Sequence of chain 1.C:
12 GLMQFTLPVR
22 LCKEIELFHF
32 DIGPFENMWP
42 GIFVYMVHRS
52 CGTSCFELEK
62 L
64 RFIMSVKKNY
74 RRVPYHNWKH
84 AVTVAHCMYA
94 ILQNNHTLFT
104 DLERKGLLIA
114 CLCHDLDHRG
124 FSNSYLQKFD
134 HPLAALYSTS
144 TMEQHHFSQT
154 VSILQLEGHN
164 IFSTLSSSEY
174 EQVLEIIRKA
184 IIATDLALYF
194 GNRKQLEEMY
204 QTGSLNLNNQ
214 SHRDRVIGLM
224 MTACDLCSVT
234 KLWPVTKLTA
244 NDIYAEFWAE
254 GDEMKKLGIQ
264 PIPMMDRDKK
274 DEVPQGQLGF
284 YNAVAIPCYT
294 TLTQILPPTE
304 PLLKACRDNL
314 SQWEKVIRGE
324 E

This protein binds this small molecule.
Small molecule (SMILES): CCOc1cc(F)ccc1-c1nc(CCOc2ccc(C[C@H](OC)C(=O)O)c3ccccc23)c(C)o1

Binding-site contacts:
Ligand atom C27 contacts residue GLY282 of chain 1.C at 3.6 Å.
Ligand atom O19 contacts residue PHE283 of chain 1.C at 3.7 Å.
Ligand atom C11 contacts residue PHE283 of chain 1.C at 3.6 Å (hydrophobic).
Ligand atom O15 contacts residue PHE250 of chain 1.C at 4.0 Å.
Ligand atom F7 contacts residue LEU229 of chain 1.C at 3.6 Å.
Ligand atom C13 contacts residue PHE250 of chain 1.C at 3.6 Å (hydrophobic).
Ligand atom O15 contacts residue GLN280 of chain 1.C at 3.5 Å (h-bond).
Ligand atom C1 contacts residue VAL232 of chain 1.C at 3.9 Å (hydrophobic).
Ligand atom C28 contacts residue GLY282 of chain 1.C at 3.7 Å.
Ligand atom C5 contacts residue PHE283 of chain 1.C at 3.9 Å (hydrophobic).
Ligand atom C6 contacts residue PHE283 of chain 1.C at 3.8 Å (hydrophobic).
Ligand atom C3 contacts residue PHE283 of chain 1.C at 3.6 Å (hydrophobic).
Ligand atom C27 contacts residue PHE283 of chain 1.C at 3.5 Å (hydrophobic).
Ligand atom F7 contacts residue SER231 of chain 1.C at 2.5 Å.
Ligand atom N12 contacts residue PHE250 of chain 1.C at 3.6 Å.
Ligand atom C1 contacts residue ILE246 of chain 1.C at 3.5 Å (hydrophobic).
Ligand atom C17 contacts residue PHE250 of chain 1.C at 3.9 Å (hydrophobic).
Ligand atom F7 contacts residue ILE246 of chain 1.C at 3.7 Å.
Ligand atom F7 contacts residue VAL232 of chain 1.C at 3.6 Å.
Ligand atom C14 contacts residue MET267 of chain 1.C at 3.8 Å (hydrophobic).
Ligand atom C4 contacts residue PHE283 of chain 1.C at 3.5 Å (hydrophobic).
Ligand atom C20 contacts residue PHE283 of chain 1.C at 3.9 Å (hydrophobic).
Ligand atom C17 contacts residue MET267 of chain 1.C at 3.5 Å (hydrophobic).
Ligand atom C6 contacts residue ILE246 of chain 1.C at 3.6 Å (hydrophobic).
Ligand atom C14 contacts residue PHE283 of chain 1.C at 3.7 Å (hydrophobic).
Ligand atom C13 contacts residue MET267 of chain 1.C at 3.9 Å (hydrophobic).
Ligand atom C27 contacts residue GLY279 of chain 1.C at 3.7 Å.
Ligand atom C28 contacts residue ALA286 of chain 1.C at 3.9 Å (hydrophobic).
Ligand atom O15 contacts residue PHE283 of chain 1.C at 3.7 Å.
Ligand atom C9 contacts residue PHE250 of chain 1.C at 3.9 Å (hydrophobic).
Ligand atom C26 contacts residue GLY282 of chain 1.C at 3.3 Å.
Ligand atom C2 contacts residue ILE246 of chain 1.C at 3.8 Å (hydrophobic).
Ligand atom C23 contacts residue PHE193 of chain 1.C at 3.7 Å (hydrophobic).
Ligand atom C13 contacts residue PHE283 of chain 1.C at 3.9 Å (hydrophobic).
Ligand atom C1 contacts residue SER231 of chain 1.C at 3.6 Å.
Ligand atom C26 contacts residue PHE283 of chain 1.C at 3.8 Å (hydrophobic).
Ligand atom C6 contacts residue VAL232 of chain 1.C at 3.6 Å (hydrophobic).
Ligand atom C16 contacts residue MET267 of chain 1.C at 3.2 Å (hydrophobic).
Ligand atom N12 contacts residue PHE283 of chain 1.C at 3.6 Å.
Ligand atom C14 contacts residue PHE250 of chain 1.C at 3.7 Å (hydrophobic).